Sequence of chain 1.B:
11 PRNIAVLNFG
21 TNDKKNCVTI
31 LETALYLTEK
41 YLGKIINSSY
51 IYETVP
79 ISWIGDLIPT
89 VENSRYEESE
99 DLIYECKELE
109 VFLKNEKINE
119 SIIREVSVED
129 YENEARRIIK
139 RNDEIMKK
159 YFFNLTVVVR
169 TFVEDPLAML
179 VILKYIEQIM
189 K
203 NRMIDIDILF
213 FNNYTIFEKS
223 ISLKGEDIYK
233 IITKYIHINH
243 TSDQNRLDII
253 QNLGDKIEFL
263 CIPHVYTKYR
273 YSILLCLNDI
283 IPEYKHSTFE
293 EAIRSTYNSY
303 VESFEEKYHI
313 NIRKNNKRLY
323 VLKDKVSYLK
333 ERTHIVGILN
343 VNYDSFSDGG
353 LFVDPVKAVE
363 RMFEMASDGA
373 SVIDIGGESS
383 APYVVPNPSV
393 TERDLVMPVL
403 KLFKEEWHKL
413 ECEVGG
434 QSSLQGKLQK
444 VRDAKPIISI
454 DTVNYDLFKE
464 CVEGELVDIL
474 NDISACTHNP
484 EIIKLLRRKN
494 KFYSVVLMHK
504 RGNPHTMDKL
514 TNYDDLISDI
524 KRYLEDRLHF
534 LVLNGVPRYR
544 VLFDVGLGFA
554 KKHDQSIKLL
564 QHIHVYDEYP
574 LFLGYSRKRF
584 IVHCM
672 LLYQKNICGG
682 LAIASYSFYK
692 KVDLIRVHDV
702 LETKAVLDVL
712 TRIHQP

This small molecule binds to this protein.
Small molecule (SMILES): Nc1ccc(C(=O)O)cc1

Binding-site contacts:
Ligand atom C6 contacts residue PHE348 of chain 1.B at 3.6 Å (hydrophobic).
Ligand atom C1' contacts residue PRO384 of chain 1.B at 4.3 Å (hydrophobic).
Ligand atom C5 contacts residue ALA383 of chain 1.B at 3.5 Å (hydrophobic).
Ligand atom O1' contacts residue LYS581 of chain 1.B at 3.9 Å.
Ligand atom N4 contacts residue HH21 of chain 1.L at 3.2 Å.
Ligand atom C4 contacts residue HH21 of chain 1.L at 3.7 Å.
Ligand atom C6 contacts residue PRO384 of chain 1.B at 3.7 Å (hydrophobic).
Ligand atom C1' contacts residue ARG582 of chain 1.B at 3.2 Å.
Ligand atom C3 contacts residue LYS581 of chain 1.B at 4.3 Å.
Ligand atom C6 contacts residue LYS581 of chain 1.B at 4.2 Å.
Ligand atom N4 contacts residue SER382 of chain 1.B at 3.3 Å.
Ligand atom C5 contacts residue HH21 of chain 1.L at 3.9 Å.
Ligand atom C4 contacts residue ALA383 of chain 1.B at 3.5 Å (hydrophobic).
Ligand atom O2' contacts residue LYS581 of chain 1.B at 3.4 Å.
Ligand atom C2 contacts residue MET510 of chain 1.B at 4.2 Å (hydrophobic).
Ligand atom C5 contacts residue PHE348 of chain 1.B at 3.4 Å (hydrophobic).
Ligand atom C5 contacts residue PRO384 of chain 1.B at 3.9 Å (hydrophobic).
Ligand atom N4 contacts residue ALA383 of chain 1.B at 3.3 Å (h-bond).
Ligand atom C1' contacts residue LYS581 of chain 1.B at 3.7 Å.
Ligand atom O1' contacts residue GLY551 of chain 1.B at 3.9 Å.
Ligand atom C3 contacts residue SER382 of chain 1.B at 4.3 Å.
Ligand atom C3 contacts residue PHE552 of chain 1.B at 3.8 Å (hydrophobic).
Ligand atom C2 contacts residue LYS581 of chain 1.B at 4.0 Å.
Ligand atom C3 contacts residue PRO384 of chain 1.B at 4.2 Å (hydrophobic).
Ligand atom C4 contacts residue SER382 of chain 1.B at 3.9 Å.
Ligand atom C2 contacts residue GLY551 of chain 1.B at 3.6 Å.
Ligand atom C6 contacts residue ALA383 of chain 1.B at 4.2 Å (hydrophobic).
Ligand atom N4 contacts residue PHE552 of chain 1.B at 3.3 Å.
Ligand atom C4 contacts residue PRO384 of chain 1.B at 4.1 Å (hydrophobic).
Ligand atom C2 contacts residue ARG582 of chain 1.B at 4.3 Å.
Ligand atom C3 contacts residue GLY551 of chain 1.B at 4.1 Å.
Ligand atom O2' contacts residue ARG582 of chain 1.B at 3.0 Å (salt-bridge).
Ligand atom C3 contacts residue ALA383 of chain 1.B at 4.3 Å (hydrophobic).
Ligand atom C1 contacts residue ARG582 of chain 1.B at 4.3 Å.
Ligand atom C4 contacts residue PHE552 of chain 1.B at 3.9 Å (hydrophobic).
Ligand atom O1' contacts residue ARG582 of chain 1.B at 2.9 Å (salt-bridge).
Ligand atom C2 contacts residue PRO384 of chain 1.B at 4.0 Å (hydrophobic).
Ligand atom C1 contacts residue LYS581 of chain 1.B at 4.0 Å.
Ligand atom C3 contacts residue MET510 of chain 1.B at 4.0 Å (hydrophobic).
Ligand atom C1 contacts residue PRO384 of chain 1.B at 3.8 Å (hydrophobic).